The small molecule below binds the protein below.
Small molecule (SMILES): CC(=O)N[C@@H]1[C@@H](O)[C@H](O)[C@@H](CO)O[C@H]1O

Sequence of chain 1.A:
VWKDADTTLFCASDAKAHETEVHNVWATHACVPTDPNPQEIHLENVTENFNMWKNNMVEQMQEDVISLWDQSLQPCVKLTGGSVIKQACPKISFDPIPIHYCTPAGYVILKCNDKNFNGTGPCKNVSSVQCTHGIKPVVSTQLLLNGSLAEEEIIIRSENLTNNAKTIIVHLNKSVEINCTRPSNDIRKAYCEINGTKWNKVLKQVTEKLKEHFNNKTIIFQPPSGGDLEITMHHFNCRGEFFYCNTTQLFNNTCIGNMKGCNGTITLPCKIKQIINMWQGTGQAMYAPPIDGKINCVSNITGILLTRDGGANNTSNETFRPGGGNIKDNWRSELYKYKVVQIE

Binding-site contacts:
Ligand atom C7 contacts residue SER308 of chain 1.A at 3.6 Å.
Ligand atom O5 contacts residue LYS136 of chain 1.A at 3.5 Å (salt-bridge).
Ligand atom O5 contacts residue NAG1 of chain 1.M at 2.7 Å (h-bond).
Ligand atom C4 contacts residue VAL307 of chain 1.A at 4.3 Å (hydrophobic).
Ligand atom C8 contacts residue ASN244 of chain 1.A at 3.9 Å.
Ligand atom N2 contacts residue ASN146 of chain 1.A at 2.7 Å (h-bond).
Ligand atom O6 contacts residue NAG1 of chain 1.M at 2.4 Å (h-bond).
Ligand atom N2 contacts residue SER308 of chain 1.A at 2.9 Å (h-bond).
Ligand atom C3 contacts residue ASN146 of chain 1.A at 3.6 Å.
Ligand atom C1 contacts residue NAG1 of chain 1.M at 3.7 Å.
Ligand atom C5 contacts residue NAG1 of chain 1.M at 3.6 Å.
Ligand atom C6 contacts residue NAG1 of chain 1.M at 3.4 Å.
Ligand atom C1 contacts residue VAL307 of chain 1.A at 4.1 Å (hydrophobic).
Ligand atom C8 contacts residue SER308 of chain 1.A at 3.5 Å.
Ligand atom O7 contacts residue PRO96 of chain 1.A at 3.8 Å.
Ligand atom C4 contacts residue ASP95 of chain 1.A at 3.7 Å.
Ligand atom O4 contacts residue ARG246 of chain 1.A at 3.5 Å (salt-bridge).
Ligand atom C2 contacts residue SER308 of chain 1.A at 3.8 Å.
Ligand atom C2 contacts residue ASN146 of chain 1.A at 2.2 Å.
Ligand atom C7 contacts residue ASN146 of chain 1.A at 3.5 Å.
Ligand atom O3 contacts residue CYS245 of chain 1.A at 3.4 Å (h-bond).
Ligand atom O7 contacts residue ASN146 of chain 1.A at 4.0 Å.
Ligand atom C5 contacts residue LYS136 of chain 1.A at 4.3 Å.
Ligand atom O7 contacts residue ASN244 of chain 1.A at 4.0 Å.
Ligand atom C1 contacts residue SER308 of chain 1.A at 4.1 Å.
Ligand atom C6 contacts residue LYS136 of chain 1.A at 3.9 Å.
Ligand atom O4 contacts residue ASP95 of chain 1.A at 4.2 Å.
Ligand atom C5 contacts residue VAL307 of chain 1.A at 3.8 Å (hydrophobic).
Ligand atom C3 contacts residue ASP95 of chain 1.A at 4.2 Å.
Ligand atom O6 contacts residue LYS136 of chain 1.A at 3.4 Å (salt-bridge).
Ligand atom C3 contacts residue VAL307 of chain 1.A at 4.1 Å (hydrophobic).
Ligand atom C4 contacts residue ASN146 of chain 1.A at 4.1 Å.
Ligand atom C3 contacts residue SER308 of chain 1.A at 4.1 Å.
Ligand atom C8 contacts residue LEU145 of chain 1.A at 3.7 Å (hydrophobic).
Ligand atom C5 contacts residue ASN146 of chain 1.A at 3.7 Å.
Ligand atom O3 contacts residue ASP95 of chain 1.A at 3.8 Å.
Ligand atom C8 contacts residue VAL138 of chain 1.A at 4.0 Å (hydrophobic).
Ligand atom C1 contacts residue ASN146 of chain 1.A at 1.4 Å.
Ligand atom C8 contacts residue PHE243 of chain 1.A at 4.3 Å (hydrophobic).
Ligand atom O5 contacts residue ASN146 of chain 1.A at 2.4 Å (h-bond).